Sequence of chain 1.B:
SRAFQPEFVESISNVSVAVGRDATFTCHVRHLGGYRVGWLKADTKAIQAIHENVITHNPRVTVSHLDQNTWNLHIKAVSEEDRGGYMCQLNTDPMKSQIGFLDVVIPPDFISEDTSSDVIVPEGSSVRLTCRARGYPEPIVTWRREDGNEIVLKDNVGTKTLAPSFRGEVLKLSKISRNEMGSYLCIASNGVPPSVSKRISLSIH

This small molecule binds to this protein.
Small molecule (SMILES): CC(=O)N[C@@H]1[C@@H](O)[C@H](O)[C@@H](CO)O[C@H]1O

Binding-site contacts:
Ligand atom O5 contacts residue ASN35 of chain 1.A at 2.3 Å (h-bond).
Ligand atom C5 contacts residue ASN35 of chain 1.A at 3.6 Å.
Ligand atom C4 contacts residue ASN35 of chain 1.A at 4.2 Å.
Ligand atom C2 contacts residue ASN35 of chain 1.A at 2.5 Å.
Ligand atom C1 contacts residue ASN35 of chain 1.A at 1.4 Å.
Ligand atom C1 contacts residue HIS57 of chain 1.B at 4.0 Å.
Ligand atom O7 contacts residue ASN35 of chain 1.A at 3.4 Å (h-bond).
Ligand atom C3 contacts residue ASN35 of chain 1.A at 3.8 Å.
Ligand atom C7 contacts residue ASN35 of chain 1.A at 3.4 Å.
Ligand atom N2 contacts residue ASN35 of chain 1.A at 3.0 Å (h-bond).
Ligand atom N2 contacts residue HIS57 of chain 1.B at 4.0 Å.

Sequence of chain 1.A:
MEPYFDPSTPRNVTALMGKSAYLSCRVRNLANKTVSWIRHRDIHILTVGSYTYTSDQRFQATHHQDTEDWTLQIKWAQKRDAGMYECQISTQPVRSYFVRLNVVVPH